Binding-site contacts:
Ligand atom C1B contacts residue MET221 of chain 58.A at 3.7 Å (hydrophobic).
Ligand atom C4A contacts residue ILE215 of chain 58.A at 3.9 Å (hydrophobic).
Ligand atom C2B contacts residue MET221 of chain 58.A at 3.6 Å (hydrophobic).
Ligand atom C5B contacts residue TYR197 of chain 58.A at 3.7 Å (hydrophobic).
Ligand atom O1 contacts residue TYR152 of chain 58.A at 4.0 Å.
Ligand atom C4 contacts residue MET224 of chain 58.A at 4.0 Å (hydrophobic).
Ligand atom N2 contacts residue PHE186 of chain 58.A at 3.9 Å.
Ligand atom N2 contacts residue ALA24 of chain 58.C at 3.3 Å.
Ligand atom C5B contacts residue LEU106 of chain 58.A at 4.0 Å (hydrophobic).
Ligand atom C5C contacts residue TYR128 of chain 58.A at 3.6 Å (hydrophobic).
Ligand atom O1 contacts residue VAL188 of chain 58.A at 3.8 Å.
Ligand atom C2C contacts residue TYR152 of chain 58.A at 4.0 Å (hydrophobic).
Ligand atom C3C contacts residue VAL188 of chain 58.A at 3.2 Å (hydrophobic).
Ligand atom C4C contacts residue VAL188 of chain 58.A at 3.9 Å (hydrophobic).
Ligand atom C4A contacts residue ASN198 of chain 58.A at 4.0 Å.
Ligand atom C5C contacts residue ILE104 of chain 58.A at 4.0 Å (hydrophobic).
Ligand atom C5 contacts residue PHE186 of chain 58.A at 3.7 Å (hydrophobic).
Ligand atom C4 contacts residue PHE186 of chain 58.A at 3.5 Å (hydrophobic).
Ligand atom C6C contacts residue VAL191 of chain 58.A at 3.5 Å (hydrophobic).
Ligand atom C31 contacts residue SER175 of chain 58.A at 3.6 Å.
Ligand atom C31 contacts residue ALA150 of chain 58.A at 3.8 Å (hydrophobic).
Ligand atom C31 contacts residue PRO174 of chain 58.A at 3.4 Å (hydrophobic).
Ligand atom C4 contacts residue TYR152 of chain 58.A at 3.9 Å (hydrophobic).
Ligand atom C1C contacts residue MET224 of chain 58.A at 3.4 Å (hydrophobic).
Ligand atom N2 contacts residue PRO174 of chain 58.A at 3.9 Å.
Ligand atom O1 contacts residue PHE186 of chain 58.A at 3.7 Å.
Ligand atom C2C contacts residue VAL188 of chain 58.A at 3.4 Å (hydrophobic).
Ligand atom N3A contacts residue ASN219 of chain 58.A at 3.8 Å.
Ligand atom C5A contacts residue CYS199 of chain 58.A at 3.9 Å (hydrophobic).
Ligand atom C4A contacts residue ASN219 of chain 58.A at 3.9 Å.
Ligand atom C5 contacts residue TYR152 of chain 58.A at 3.8 Å (hydrophobic).
Ligand atom C3 contacts residue PHE186 of chain 58.A at 3.8 Å (hydrophobic).
Ligand atom O1 contacts residue ALA24 of chain 58.C at 3.6 Å.
Ligand atom C5 contacts residue MET224 of chain 58.A at 4.0 Å (hydrophobic).
Ligand atom O1B contacts residue MET221 of chain 58.A at 3.7 Å.
Ligand atom C6B contacts residue TYR197 of chain 58.A at 3.5 Å (hydrophobic).
Ligand atom C3 contacts residue PRO174 of chain 58.A at 3.8 Å (hydrophobic).
Ligand atom CM2 contacts residue LEU116 of chain 58.A at 3.6 Å (hydrophobic).
Ligand atom C7C contacts residue TYR128 of chain 58.A at 3.7 Å (hydrophobic).
Ligand atom C31 contacts residue VAL176 of chain 58.A at 3.3 Å (hydrophobic).

Sequence of chain 58.A:
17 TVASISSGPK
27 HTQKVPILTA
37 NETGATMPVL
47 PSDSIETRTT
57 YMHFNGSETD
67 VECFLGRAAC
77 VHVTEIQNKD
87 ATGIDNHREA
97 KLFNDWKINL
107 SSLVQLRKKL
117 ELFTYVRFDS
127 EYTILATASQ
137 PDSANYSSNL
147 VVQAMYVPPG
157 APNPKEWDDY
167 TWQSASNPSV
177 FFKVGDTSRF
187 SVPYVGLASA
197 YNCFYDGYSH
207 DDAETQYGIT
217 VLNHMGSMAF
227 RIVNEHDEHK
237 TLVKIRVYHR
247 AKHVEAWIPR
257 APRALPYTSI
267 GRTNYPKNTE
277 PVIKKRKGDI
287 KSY

The small molecule below binds the protein below.
Small molecule (SMILES): CC[C@H]1COC(c2ccc(OCCCCCCCc3cc(C)no3)cc2)=N1

Sequence of chain 58.C:
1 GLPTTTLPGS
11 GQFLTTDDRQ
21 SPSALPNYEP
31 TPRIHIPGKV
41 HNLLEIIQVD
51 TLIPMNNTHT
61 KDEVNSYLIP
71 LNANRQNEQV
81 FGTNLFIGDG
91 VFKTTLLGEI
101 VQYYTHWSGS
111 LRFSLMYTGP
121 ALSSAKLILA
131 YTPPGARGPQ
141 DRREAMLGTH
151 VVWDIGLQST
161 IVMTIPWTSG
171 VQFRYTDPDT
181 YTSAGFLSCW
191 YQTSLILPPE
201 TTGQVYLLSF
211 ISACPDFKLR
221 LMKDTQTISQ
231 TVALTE